Sequence of chain 1.B:
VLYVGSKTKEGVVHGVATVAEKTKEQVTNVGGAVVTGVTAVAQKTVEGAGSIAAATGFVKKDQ

Sequence of chain 1.A:
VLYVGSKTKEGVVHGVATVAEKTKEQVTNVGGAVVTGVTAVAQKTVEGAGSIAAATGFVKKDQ

Binding-site contacts:
Ligand atom C18 contacts residue VAL66 of chain 1.A at 4.3 Å (hydrophobic).
Ligand atom C18 contacts residue VAL66 of chain 1.B at 4.1 Å (hydrophobic).
Ligand atom C14 contacts residue VAL66 of chain 1.A at 4.3 Å (hydrophobic).
Ligand atom C16 contacts residue VAL66 of chain 1.A at 4.5 Å (hydrophobic).
Ligand atom C15 contacts residue VAL66 of chain 1.B at 3.4 Å (hydrophobic).
Ligand atom C05 contacts residue GLN62 of chain 1.A at 3.6 Å.
Ligand atom C17 contacts residue VAL66 of chain 1.A at 4.5 Å (hydrophobic).
Ligand atom C06 contacts residue GLN62 of chain 1.A at 3.5 Å.
Ligand atom O08 contacts residue GLN62 of chain 1.A at 4.5 Å.
Ligand atom O07 contacts residue GLN62 of chain 1.A at 3.4 Å (h-bond).
Ligand atom C15 contacts residue VAL66 of chain 1.A at 4.2 Å (hydrophobic).
Ligand atom C01 contacts residue THR64 of chain 1.A at 4.5 Å.

This protein binds this small molecule.
Small molecule (SMILES): C=Cc1c(C)c2n3c1C=C1C(C)=C(CC)C4=[N+]1[Cu]31n3c(c(C)c(C(=O)O)c3=C(CC(=O)O)C3=[N+]1C(=C2)C(C)C3CCC(=O)O)=C4